A protein and the small-molecule ligand that binds it are described below.
Small molecule (SMILES): CC(C)CCC[C@@H](C)[C@H]1CC[C@H]2[C@@H]3CC=C4C[C@@H](O)CC[C@]4(C)[C@H]3CC[C@]12C

Binding-site contacts:
Ligand atom O1 contacts residue HIS247 of chain 1.D at 3.9 Å.
Ligand atom C23 contacts residue PHE220 of chain 1.D at 4.4 Å (hydrophobic).
Ligand atom C3 contacts residue THR250 of chain 1.D at 3.3 Å.
Ligand atom C1 contacts residue THR250 of chain 1.D at 3.9 Å.
Ligand atom C8 contacts residue ILE251 of chain 1.D at 4.2 Å (hydrophobic).
Ligand atom C1 contacts residue GLY254 of chain 1.D at 4.3 Å.
Ligand atom C17 contacts residue VAL224 of chain 1.D at 4.4 Å (hydrophobic).
Ligand atom C24 contacts residue THR223 of chain 1.D at 3.6 Å.
Ligand atom C14 contacts residue ILE251 of chain 1.D at 4.1 Å (hydrophobic).
Ligand atom C1 contacts residue ILE251 of chain 1.D at 3.9 Å (hydrophobic).
Ligand atom C26 contacts residue THR223 of chain 1.D at 3.2 Å.
Ligand atom C7 contacts residue ILE251 of chain 1.D at 3.8 Å (hydrophobic).
Ligand atom C10 contacts residue ILE251 of chain 1.D at 4.3 Å (hydrophobic).
Ligand atom C27 contacts residue LEU300 of chain 1.D at 3.5 Å (hydrophobic).
Ligand atom C4 contacts residue HIS247 of chain 1.D at 3.9 Å.
Ligand atom C24 contacts residue PHE220 of chain 1.D at 3.5 Å (hydrophobic).
Ligand atom C2 contacts residue THR250 of chain 1.D at 3.7 Å.
Ligand atom C16 contacts residue ILE227 of chain 1.D at 4.5 Å (hydrophobic).
Ligand atom C27 contacts residue LEU304 of chain 1.D at 3.8 Å (hydrophobic).
Ligand atom C4 contacts residue ILE251 of chain 1.D at 3.9 Å (hydrophobic).
Ligand atom C6 contacts residue ILE251 of chain 1.D at 3.6 Å (hydrophobic).
Ligand atom C25 contacts residue THR223 of chain 1.D at 4.3 Å.
Ligand atom C12 contacts residue VAL255 of chain 1.D at 4.2 Å (hydrophobic).
Ligand atom C3 contacts residue ILE251 of chain 1.D at 3.7 Å (hydrophobic).
Ligand atom C26 contacts residue LEU304 of chain 1.D at 3.3 Å (hydrophobic).
Ligand atom C11 contacts residue GLY254 of chain 1.D at 4.4 Å.
Ligand atom C3 contacts residue HIS247 of chain 1.D at 4.3 Å.
Ligand atom C16 contacts residue VAL224 of chain 1.D at 4.4 Å (hydrophobic).
Ligand atom C25 contacts residue PHE220 of chain 1.D at 4.2 Å (hydrophobic).
Ligand atom C27 contacts residue PHE220 of chain 1.D at 3.4 Å (hydrophobic).
Ligand atom C27 contacts residue PRO305 of chain 1.D at 4.2 Å (hydrophobic).
Ligand atom C26 contacts residue PRO305 of chain 1.D at 3.6 Å (hydrophobic).
Ligand atom C21 contacts residue ALA258 of chain 1.D at 4.3 Å (hydrophobic).
Ligand atom C2 contacts residue ILE251 of chain 1.D at 4.2 Å (hydrophobic).
Ligand atom C5 contacts residue ILE251 of chain 1.D at 3.5 Å (hydrophobic).
Ligand atom O1 contacts residue THR250 of chain 1.D at 2.9 Å (h-bond).
Ligand atom C25 contacts residue LEU304 of chain 1.D at 3.3 Å (hydrophobic).
Ligand atom C9 contacts residue ILE251 of chain 1.D at 3.9 Å (hydrophobic).

Sequence of chain 1.D:
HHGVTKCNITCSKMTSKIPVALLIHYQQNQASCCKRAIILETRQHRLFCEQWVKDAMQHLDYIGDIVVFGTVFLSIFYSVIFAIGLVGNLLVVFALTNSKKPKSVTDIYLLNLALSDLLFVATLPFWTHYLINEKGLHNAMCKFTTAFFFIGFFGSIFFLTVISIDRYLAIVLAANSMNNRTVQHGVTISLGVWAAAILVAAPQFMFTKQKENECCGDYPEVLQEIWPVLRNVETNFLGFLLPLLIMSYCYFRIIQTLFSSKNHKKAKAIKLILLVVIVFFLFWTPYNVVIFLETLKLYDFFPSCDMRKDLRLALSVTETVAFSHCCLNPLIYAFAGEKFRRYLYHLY